The protein below binds the small molecule below.
Small molecule (SMILES): CC(=O)N[C@@H]1[C@@H](O)[C@H](O)[C@@H](CO)O[C@H]1O

Sequence of chain 1.E:
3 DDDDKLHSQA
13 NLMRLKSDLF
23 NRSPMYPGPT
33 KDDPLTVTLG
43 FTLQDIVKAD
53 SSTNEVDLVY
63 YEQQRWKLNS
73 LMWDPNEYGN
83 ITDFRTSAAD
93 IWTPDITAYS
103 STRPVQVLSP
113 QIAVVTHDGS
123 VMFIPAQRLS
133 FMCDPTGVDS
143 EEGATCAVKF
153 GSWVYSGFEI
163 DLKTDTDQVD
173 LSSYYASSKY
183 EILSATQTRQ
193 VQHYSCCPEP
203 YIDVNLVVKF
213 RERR

Binding-site contacts:
Ligand atom O7 contacts residue GLY81 of chain 1.E at 4.1 Å.
Ligand atom C4 contacts residue ASN82 of chain 1.E at 4.3 Å.
Ligand atom C3 contacts residue ASN82 of chain 1.E at 3.8 Å.
Ligand atom N2 contacts residue ASN78 of chain 1.E at 2.9 Å (h-bond).
Ligand atom C2 contacts residue ASN78 of chain 1.E at 3.5 Å.
Ligand atom O5 contacts residue ASN82 of chain 1.E at 2.4 Å (h-bond).
Ligand atom O7 contacts residue ASN82 of chain 1.E at 4.2 Å.
Ligand atom O3 contacts residue ASN78 of chain 1.E at 4.0 Å.
Ligand atom C1 contacts residue ASN78 of chain 1.E at 3.9 Å.
Ligand atom C4 contacts residue ASN78 of chain 1.E at 4.5 Å.
Ligand atom C7 contacts residue ASN82 of chain 1.E at 3.2 Å.
Ligand atom C2 contacts residue ASN82 of chain 1.E at 2.4 Å.
Ligand atom C8 contacts residue ASN82 of chain 1.E at 3.2 Å.
Ligand atom C7 contacts residue ASN78 of chain 1.E at 3.9 Å.
Ligand atom O7 contacts residue ASN78 of chain 1.E at 3.7 Å.
Ligand atom C3 contacts residue ASN78 of chain 1.E at 3.4 Å.
Ligand atom C1 contacts residue ASN82 of chain 1.E at 1.5 Å.
Ligand atom C5 contacts residue ASN82 of chain 1.E at 3.7 Å.
Ligand atom N2 contacts residue ASN82 of chain 1.E at 2.9 Å (h-bond).